Binding-site contacts:
Ligand atom S1 contacts residue ZN1 of chain 1.C at 3.0 Å.
Ligand atom O2 contacts residue VAL121 of chain 1.A at 3.8 Å.
Ligand atom O1 contacts residue TRP208 of chain 1.A at 3.8 Å.
Ligand atom O2 contacts residue VAL142 of chain 1.A at 4.0 Å.
Ligand atom C19 contacts residue GLY131 of chain 1.A at 3.6 Å.
Ligand atom C12 contacts residue GLN92 of chain 1.A at 3.2 Å.
Ligand atom C22 contacts residue PRO201 of chain 1.A at 3.5 Å (hydrophobic).
Ligand atom C5 contacts residue PHE130 of chain 1.A at 3.9 Å (hydrophobic).
Ligand atom C9 contacts residue LEU197 of chain 1.A at 3.6 Å (hydrophobic).
Ligand atom O2 contacts residue HIS119 of chain 1.A at 3.3 Å (h-bond).
Ligand atom C11 contacts residue GLN92 of chain 1.A at 3.8 Å.
Ligand atom O1 contacts residue THR198 of chain 1.A at 3.0 Å (h-bond).
Ligand atom N3 contacts residue ZN1 of chain 1.C at 1.9 Å.
Ligand atom C19 contacts residue PHE130 of chain 1.A at 3.6 Å (hydrophobic).
Ligand atom C9 contacts residue THR199 of chain 1.A at 3.0 Å.
Ligand atom N1 contacts residue PHE130 of chain 1.A at 3.8 Å.
Ligand atom N3 contacts residue HIS96 of chain 1.A at 3.3 Å (h-bond).
Ligand atom S1 contacts residue HIS119 of chain 1.A at 3.8 Å.
Ligand atom C12 contacts residue VAL121 of chain 1.A at 4.1 Å (hydrophobic).
Ligand atom C18 contacts residue PRO201 of chain 1.A at 3.8 Å (hydrophobic).
Ligand atom C8 contacts residue THR199 of chain 1.A at 3.1 Å.
Ligand atom N3 contacts residue THR198 of chain 1.A at 2.7 Å (h-bond).
Ligand atom C9 contacts residue THR198 of chain 1.A at 4.0 Å.
Ligand atom C10 contacts residue HIS94 of chain 1.A at 3.9 Å.
Ligand atom S1 contacts residue THR198 of chain 1.A at 3.7 Å.
Ligand atom O2 contacts residue ZN1 of chain 1.C at 3.0 Å.
Ligand atom O1 contacts residue LEU197 of chain 1.A at 3.4 Å.
Ligand atom O2 contacts residue HIS94 of chain 1.A at 3.3 Å.
Ligand atom C19 contacts residue VAL134 of chain 1.A at 3.8 Å (hydrophobic).
Ligand atom O5 contacts residue ILE91 of chain 1.A at 3.8 Å.
Ligand atom C8 contacts residue LEU197 of chain 1.A at 3.7 Å (hydrophobic).
Ligand atom C10 contacts residue THR199 of chain 1.A at 4.1 Å.
Ligand atom C11 contacts residue HIS94 of chain 1.A at 3.3 Å.
Ligand atom C11 contacts residue VAL121 of chain 1.A at 3.6 Å (hydrophobic).
Ligand atom N3 contacts residue GLU106 of chain 1.A at 4.1 Å.
Ligand atom C1 contacts residue PHE130 of chain 1.A at 4.1 Å (hydrophobic).
Ligand atom N3 contacts residue HIS119 of chain 1.A at 3.3 Å (h-bond).
Ligand atom C10 contacts residue ZN1 of chain 1.C at 4.0 Å.
Ligand atom S1 contacts residue HIS94 of chain 1.A at 3.8 Å.
Ligand atom N3 contacts residue HIS94 of chain 1.A at 3.2 Å (h-bond).

The protein below binds the small molecule below.
Small molecule (SMILES): CC12C3(C)C4(C)C5(C)C1(C)[Ir]23451<-n2ccc(O)cc2C(=O)N->1(Cl)CCCc1ccc(S(N)(=O)=O)cc1

Sequence of chain 1.A:
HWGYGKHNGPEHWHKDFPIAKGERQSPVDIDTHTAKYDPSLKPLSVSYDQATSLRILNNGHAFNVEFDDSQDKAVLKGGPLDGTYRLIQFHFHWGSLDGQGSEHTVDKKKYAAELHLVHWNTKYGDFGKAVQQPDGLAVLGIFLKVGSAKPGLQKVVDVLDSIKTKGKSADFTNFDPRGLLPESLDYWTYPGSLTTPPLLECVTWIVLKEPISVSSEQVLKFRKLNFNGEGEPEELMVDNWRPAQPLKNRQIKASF